The protein below binds the small molecule below.
Small molecule (SMILES): Nc1ncnc2c1ncn2[C@@H]1C[C@@H](O)[C@@H](COP(=O)(O)O)O1

Binding-site contacts:
Ligand atom N9 contacts residue VAL217 of chain 39.A at 4.4 Å.
Ligand atom N3 contacts residue PRO429 of chain 39.A at 4.4 Å.
Ligand atom N6 contacts residue SER430 of chain 39.A at 3.7 Å.
Ligand atom C6 contacts residue PRO218 of chain 39.A at 4.2 Å (hydrophobic).
Ligand atom N9 contacts residue PRO429 of chain 39.A at 4.3 Å.
Ligand atom O5' contacts residue LYS439 of chain 39.A at 3.8 Å.
Ligand atom C8 contacts residue PRO218 of chain 39.A at 4.2 Å (hydrophobic).
Ligand atom O3' contacts residue ILE420 of chain 39.A at 4.2 Å.
Ligand atom O3' contacts residue GLU215 of chain 39.A at 3.5 Å (salt-bridge).
Ligand atom P contacts residue HIS426 of chain 39.A at 3.9 Å.
Ligand atom N9 contacts residue GLY437 of chain 39.A at 3.3 Å (h-bond).
Ligand atom O3' contacts residue LYS439 of chain 39.A at 3.5 Å.
Ligand atom N6 contacts residue HIS428 of chain 39.A at 4.0 Å.
Ligand atom O2P contacts residue HIS426 of chain 39.A at 3.6 Å.
Ligand atom N9 contacts residue PRO218 of chain 39.A at 4.2 Å.
Ligand atom N7 contacts residue VAL217 of chain 39.A at 3.7 Å.
Ligand atom N1 contacts residue HIS428 of chain 39.A at 3.3 Å.
Ligand atom C2' contacts residue GLU215 of chain 39.A at 3.6 Å.
Ligand atom O3' contacts residue GLY437 of chain 39.A at 3.9 Å.
Ligand atom C2' contacts residue ASP216 of chain 39.A at 4.3 Å.
Ligand atom O1P contacts residue LYS439 of chain 39.A at 2.6 Å.
Ligand atom C4 contacts residue PRO218 of chain 39.A at 4.1 Å (hydrophobic).
Ligand atom C8 contacts residue VAL217 of chain 39.A at 3.5 Å (hydrophobic).
Ligand atom N7 contacts residue GLY437 of chain 39.A at 3.5 Å (h-bond).
Ligand atom C6 contacts residue SER430 of chain 39.A at 4.2 Å.
Ligand atom C5 contacts residue PRO218 of chain 39.A at 4.0 Å (hydrophobic).
Ligand atom C3' contacts residue GLU215 of chain 39.A at 3.3 Å.
Ligand atom N6 contacts residue ASP407 of chain 39.A at 3.6 Å (salt-bridge).
Ligand atom C6 contacts residue HIS428 of chain 39.A at 4.2 Å.
Ligand atom C1' contacts residue GLY437 of chain 39.A at 3.3 Å.
Ligand atom N7 contacts residue PRO218 of chain 39.A at 4.0 Å.
Ligand atom C3' contacts residue GLY437 of chain 39.A at 3.9 Å.
Ligand atom P contacts residue LYS439 of chain 39.A at 3.3 Å.
Ligand atom O1P contacts residue HIS426 of chain 39.A at 2.7 Å (h-bond).
Ligand atom C8 contacts residue PRO429 of chain 39.A at 4.3 Å (hydrophobic).
Ligand atom C8 contacts residue GLY437 of chain 39.A at 2.8 Å.
Ligand atom O3P contacts residue LYS439 of chain 39.A at 2.9 Å.
Ligand atom N7 contacts residue PRO429 of chain 39.A at 4.3 Å.
Ligand atom C2 contacts residue HIS428 of chain 39.A at 3.8 Å.
Ligand atom C2' contacts residue GLY437 of chain 39.A at 2.8 Å.

Sequence of chain 39.A:
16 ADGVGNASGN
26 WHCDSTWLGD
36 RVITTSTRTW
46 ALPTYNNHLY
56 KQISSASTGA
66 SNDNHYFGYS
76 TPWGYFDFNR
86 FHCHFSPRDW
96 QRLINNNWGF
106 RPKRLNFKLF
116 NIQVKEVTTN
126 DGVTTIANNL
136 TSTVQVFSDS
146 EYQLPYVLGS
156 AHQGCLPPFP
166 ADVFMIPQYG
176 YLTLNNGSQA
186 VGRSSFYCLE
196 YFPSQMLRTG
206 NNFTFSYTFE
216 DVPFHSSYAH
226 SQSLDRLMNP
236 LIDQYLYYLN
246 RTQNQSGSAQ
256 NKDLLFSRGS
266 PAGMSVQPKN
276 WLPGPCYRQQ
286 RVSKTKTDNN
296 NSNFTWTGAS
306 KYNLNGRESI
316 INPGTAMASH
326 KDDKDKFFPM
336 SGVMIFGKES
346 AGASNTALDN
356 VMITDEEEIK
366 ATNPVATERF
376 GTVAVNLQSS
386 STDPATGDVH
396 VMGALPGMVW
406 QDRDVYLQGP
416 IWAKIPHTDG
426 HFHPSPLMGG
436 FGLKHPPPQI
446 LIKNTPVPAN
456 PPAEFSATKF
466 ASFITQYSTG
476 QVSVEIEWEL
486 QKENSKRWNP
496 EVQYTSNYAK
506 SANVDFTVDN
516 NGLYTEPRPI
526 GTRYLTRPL